Binding-site contacts:
Ligand atom C08 contacts residue PRO34 of chain 1.A at 3.6 Å (hydrophobic).
Ligand atom O03 contacts residue ASN84 of chain 1.A at 3.1 Å (h-bond).
Ligand atom C16 contacts residue VAL38 of chain 1.A at 3.9 Å (hydrophobic).
Ligand atom O03 contacts residue PHE90 of chain 1.A at 4.1 Å.
Ligand atom C06 contacts residue PRO34 of chain 1.A at 3.9 Å (hydrophobic).
Ligand atom C14 contacts residue PHE90 of chain 1.A at 3.6 Å (hydrophobic).
Ligand atom C09 contacts residue GLU31 of chain 1.A at 3.4 Å.
Ligand atom O03 contacts residue CYS80 of chain 1.A at 4.0 Å.
Ligand atom C19 contacts residue PHE90 of chain 1.A at 3.5 Å (hydrophobic).
Ligand atom C17 contacts residue TYR83 of chain 1.A at 4.0 Å (hydrophobic).
Ligand atom O13 contacts residue PHE90 of chain 1.A at 4.1 Å.
Ligand atom C01 contacts residue CYS80 of chain 1.A at 4.1 Å (hydrophobic).
Ligand atom C19 contacts residue VAL33 of chain 1.A at 3.9 Å (hydrophobic).
Ligand atom C09 contacts residue ILE28 of chain 1.A at 3.4 Å (hydrophobic).
Ligand atom C05 contacts residue ILE28 of chain 1.A at 3.5 Å (hydrophobic).
Ligand atom C02 contacts residue PHE90 of chain 1.A at 4.0 Å (hydrophobic).
Ligand atom C01 contacts residue PHE29 of chain 1.A at 3.6 Å (hydrophobic).
Ligand atom C18 contacts residue VAL33 of chain 1.A at 3.9 Å (hydrophobic).
Ligand atom O03 contacts residue VAL33 of chain 1.A at 4.1 Å.
Ligand atom C14 contacts residue VAL33 of chain 1.A at 4.0 Å (hydrophobic).
Ligand atom C07 contacts residue PRO34 of chain 1.A at 3.6 Å (hydrophobic).
Ligand atom C06 contacts residue PHE90 of chain 1.A at 3.8 Å (hydrophobic).
Ligand atom C09 contacts residue VAL33 of chain 1.A at 4.0 Å (hydrophobic).
Ligand atom C02 contacts residue VAL33 of chain 1.A at 3.7 Å (hydrophobic).
Ligand atom C17 contacts residue VAL33 of chain 1.A at 4.1 Å (hydrophobic).
Ligand atom C17 contacts residue VAL38 of chain 1.A at 3.9 Å (hydrophobic).
Ligand atom N10 contacts residue PRO34 of chain 1.A at 4.0 Å.
Ligand atom C15 contacts residue VAL33 of chain 1.A at 4.2 Å (hydrophobic).
Ligand atom C15 contacts residue PRO34 of chain 1.A at 3.8 Å (hydrophobic).
Ligand atom C05 contacts residue PHE90 of chain 1.A at 3.8 Å (hydrophobic).
Ligand atom C14 contacts residue PRO34 of chain 1.A at 4.0 Å (hydrophobic).
Ligand atom C01 contacts residue ILE28 of chain 1.A at 3.4 Å (hydrophobic).
Ligand atom C05 contacts residue VAL33 of chain 1.A at 4.0 Å (hydrophobic).
Ligand atom N04 contacts residue VAL33 of chain 1.A at 3.6 Å.
Ligand atom C01 contacts residue VAL33 of chain 1.A at 4.1 Å (hydrophobic).
Ligand atom C12 contacts residue PRO34 of chain 1.A at 4.0 Å (hydrophobic).
Ligand atom C18 contacts residue PHE90 of chain 1.A at 3.9 Å (hydrophobic).
Ligand atom N04 contacts residue PHE90 of chain 1.A at 3.6 Å.
Ligand atom C09 contacts residue PRO34 of chain 1.A at 3.9 Å (hydrophobic).
Ligand atom C09 contacts residue PRO32 of chain 1.A at 3.6 Å (hydrophobic).

The small molecule below binds the protein below.
Small molecule (SMILES): CC(=O)n1cc(-c2c(C)[nH][nH]c2=O)c2ccccc21

Sequence of chain 1.A:
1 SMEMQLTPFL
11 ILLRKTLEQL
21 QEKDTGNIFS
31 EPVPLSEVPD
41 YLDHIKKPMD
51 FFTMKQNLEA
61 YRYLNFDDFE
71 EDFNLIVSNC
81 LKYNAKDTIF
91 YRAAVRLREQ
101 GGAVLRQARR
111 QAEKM